Binding-site contacts:
Ligand atom C31 contacts residue ASN27 of chain 1.A at 3.7 Å.
Ligand atom O5 contacts residue ASN29 of chain 1.A at 3.4 Å (h-bond).
Ligand atom CL20 contacts residue SER113 of chain 1.A at 3.0 Å.
Ligand atom C1 contacts residue TRP62 of chain 1.A at 3.7 Å (hydrophobic).
Ligand atom C24 contacts residue ARG26 of chain 1.A at 3.7 Å.
Ligand atom C31 contacts residue PRO32 of chain 1.A at 3.5 Å (hydrophobic).
Ligand atom O14 contacts residue ILE61 of chain 1.A at 3.5 Å.
Ligand atom C30 contacts residue PRO32 of chain 1.A at 3.7 Å (hydrophobic).
Ligand atom C33 contacts residue PRO32 of chain 1.A at 3.9 Å (hydrophobic).
Ligand atom O10 contacts residue ASN27 of chain 1.A at 3.5 Å (h-bond).
Ligand atom C7 contacts residue TRP62 of chain 1.A at 3.8 Å (hydrophobic).
Ligand atom C4 contacts residue ASN27 of chain 1.A at 3.7 Å.
Ligand atom N2 contacts residue TRP62 of chain 1.A at 3.6 Å.
Ligand atom C31 contacts residue ASN29 of chain 1.A at 3.7 Å.
Ligand atom C13 contacts residue TRP62 of chain 1.A at 3.9 Å (hydrophobic).
Ligand atom CL20 contacts residue VAL114 of chain 1.A at 3.6 Å.
Ligand atom CL18 contacts residue VAL114 of chain 1.A at 3.7 Å.
Ligand atom C33 contacts residue TRP62 of chain 1.A at 3.3 Å (hydrophobic).
Ligand atom C4 contacts residue PRO32 of chain 1.A at 3.8 Å (hydrophobic).
Ligand atom C32 contacts residue PRO32 of chain 1.A at 3.8 Å (hydrophobic).
Ligand atom N21 contacts residue TRP62 of chain 1.A at 2.9 Å (h-bond).
Ligand atom C7 contacts residue ASN27 of chain 1.A at 3.9 Å.
Ligand atom C23 contacts residue ASN27 of chain 1.A at 3.5 Å.
Ligand atom CL20 contacts residue VAL112 of chain 1.A at 3.9 Å.
Ligand atom O14 contacts residue TRP62 of chain 1.A at 2.8 Å (h-bond).
Ligand atom C3 contacts residue TRP62 of chain 1.A at 3.8 Å (hydrophobic).
Ligand atom C3 contacts residue PRO32 of chain 1.A at 3.9 Å (hydrophobic).
Ligand atom C15 contacts residue TRP62 of chain 1.A at 4.0 Å (hydrophobic).
Ligand atom C19 contacts residue TRP62 of chain 1.A at 3.6 Å (hydrophobic).
Ligand atom C6 contacts residue ASN27 of chain 1.A at 3.6 Å.
Ligand atom O10 contacts residue TRP62 of chain 1.A at 3.6 Å.
Ligand atom C28 contacts residue TRP62 of chain 1.A at 3.6 Å (hydrophobic).
Ligand atom C1 contacts residue LEU48 of chain 1.A at 3.9 Å (hydrophobic).
Ligand atom C30 contacts residue ASN27 of chain 1.A at 3.3 Å.
Ligand atom O29 contacts residue TRP62 of chain 1.A at 3.6 Å.
Ligand atom C30 contacts residue ASN29 of chain 1.A at 3.2 Å.
Ligand atom C24 contacts residue ASN27 of chain 1.A at 3.5 Å.
Ligand atom N21 contacts residue ILE61 of chain 1.A at 3.7 Å.
Ligand atom CL20 contacts residue TRP62 of chain 1.A at 3.4 Å.
Ligand atom C32 contacts residue TRP62 of chain 1.A at 3.8 Å (hydrophobic).

Sequence of chain 1.A:
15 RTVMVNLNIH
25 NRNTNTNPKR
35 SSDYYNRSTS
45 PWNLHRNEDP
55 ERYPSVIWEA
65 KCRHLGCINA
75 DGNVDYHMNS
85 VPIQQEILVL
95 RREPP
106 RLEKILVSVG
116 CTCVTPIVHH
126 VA

A protein and the small-molecule ligand that binds it are described below.
Small molecule (SMILES): CN1C(=O)[C@@H](NC(=O)[C@@H](NC(=O)c2cc(Cl)c(Cl)[nH]2)C2CCCCC2)COc2ccccc21